Binding-site contacts:
Ligand atom CAJ contacts residue PRO89 of chain 1.B at 3.4 Å (hydrophobic).
Ligand atom OAE contacts residue GLY141 of chain 1.B at 3.2 Å.
Ligand atom FAF contacts residue TYR220 of chain 1.B at 3.2 Å.
Ligand atom FAH contacts residue GLU13 of chain 1.B at 3.1 Å.
Ligand atom CAT contacts residue THR91 of chain 1.B at 3.4 Å.
Ligand atom OAB contacts residue ARG96 of chain 1.B at 2.9 Å (salt-bridge).
Ligand atom CAI contacts residue GLU193 of chain 1.B at 3.7 Å.
Ligand atom OAE contacts residue SER142 of chain 1.B at 2.9 Å (h-bond).
Ligand atom CAZ contacts residue TYR220 of chain 1.B at 3.7 Å (hydrophobic).
Ligand atom OAA contacts residue THR91 of chain 1.B at 2.9 Å (h-bond).
Ligand atom OAA contacts residue ARG96 of chain 1.B at 2.8 Å (salt-bridge).
Ligand atom CAL contacts residue THR174 of chain 1.B at 3.5 Å.
Ligand atom OAB contacts residue TYR61 of chain 1.B at 3.6 Å.
Ligand atom CAK contacts residue THR174 of chain 1.B at 3.3 Å.
Ligand atom FAG contacts residue PRO89 of chain 1.B at 3.5 Å.
Ligand atom CAU contacts residue TYR61 of chain 1.B at 3.6 Å (hydrophobic).
Ligand atom NAP contacts residue THR91 of chain 1.B at 3.5 Å (h-bond).
Ligand atom CAV contacts residue TYR61 of chain 1.B at 3.5 Å (hydrophobic).
Ligand atom CAM contacts residue GLU193 of chain 1.B at 3.0 Å.
Ligand atom OAC contacts residue SER142 of chain 1.B at 2.6 Å (h-bond).
Ligand atom OAQ contacts residue THR174 of chain 1.B at 2.5 Å (h-bond).
Ligand atom NAP contacts residue TYR61 of chain 1.B at 3.4 Å.
Ligand atom PBA contacts residue GLU193 of chain 1.B at 3.6 Å.
Ligand atom CAK contacts residue GLU193 of chain 1.B at 3.5 Å.
Ligand atom FAH contacts residue MET196 of chain 1.B at 3.5 Å.
Ligand atom NAY contacts residue TYR61 of chain 1.B at 3.6 Å.
Ligand atom CAT contacts residue TYR61 of chain 1.B at 3.3 Å (hydrophobic).
Ligand atom NAP contacts residue PRO89 of chain 1.B at 2.8 Å (h-bond).
Ligand atom OAC contacts residue GLU193 of chain 1.B at 3.5 Å (salt-bridge).
Ligand atom FAG contacts residue TYR220 of chain 1.B at 3.3 Å.
Ligand atom OAD contacts residue GLU193 of chain 1.B at 2.5 Å (salt-bridge).
Ligand atom CAN contacts residue GLU13 of chain 1.B at 3.5 Å.
Ligand atom PBA contacts residue SER142 of chain 1.B at 3.4 Å.
Ligand atom CAJ contacts residue TYR61 of chain 1.B at 3.5 Å (hydrophobic).
Ligand atom OAA contacts residue LEU90 of chain 1.B at 3.6 Å.
Ligand atom FAG contacts residue TYR16 of chain 1.B at 3.5 Å.
Ligand atom CAW contacts residue TYR61 of chain 1.B at 3.6 Å (hydrophobic).
Ligand atom CAV contacts residue PRO89 of chain 1.B at 3.5 Å (hydrophobic).
Ligand atom OAA contacts residue TYR61 of chain 1.B at 3.5 Å.
Ligand atom OAD contacts residue SER142 of chain 1.B at 3.8 Å.

Sequence of chain 1.B:
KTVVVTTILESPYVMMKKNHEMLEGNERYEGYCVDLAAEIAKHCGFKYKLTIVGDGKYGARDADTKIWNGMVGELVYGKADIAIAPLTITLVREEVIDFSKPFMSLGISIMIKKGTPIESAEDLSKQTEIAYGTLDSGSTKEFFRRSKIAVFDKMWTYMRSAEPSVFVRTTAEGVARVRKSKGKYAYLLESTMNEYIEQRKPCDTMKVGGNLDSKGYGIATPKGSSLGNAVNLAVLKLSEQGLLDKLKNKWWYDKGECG

The protein below binds the small molecule below.
Small molecule (SMILES): O=c1[nH]c2cc(C(F)(F)F)c(N3CCOCC3)cc2n(CP(=O)(O)O)c1=O